Sequence of chain 1.A:
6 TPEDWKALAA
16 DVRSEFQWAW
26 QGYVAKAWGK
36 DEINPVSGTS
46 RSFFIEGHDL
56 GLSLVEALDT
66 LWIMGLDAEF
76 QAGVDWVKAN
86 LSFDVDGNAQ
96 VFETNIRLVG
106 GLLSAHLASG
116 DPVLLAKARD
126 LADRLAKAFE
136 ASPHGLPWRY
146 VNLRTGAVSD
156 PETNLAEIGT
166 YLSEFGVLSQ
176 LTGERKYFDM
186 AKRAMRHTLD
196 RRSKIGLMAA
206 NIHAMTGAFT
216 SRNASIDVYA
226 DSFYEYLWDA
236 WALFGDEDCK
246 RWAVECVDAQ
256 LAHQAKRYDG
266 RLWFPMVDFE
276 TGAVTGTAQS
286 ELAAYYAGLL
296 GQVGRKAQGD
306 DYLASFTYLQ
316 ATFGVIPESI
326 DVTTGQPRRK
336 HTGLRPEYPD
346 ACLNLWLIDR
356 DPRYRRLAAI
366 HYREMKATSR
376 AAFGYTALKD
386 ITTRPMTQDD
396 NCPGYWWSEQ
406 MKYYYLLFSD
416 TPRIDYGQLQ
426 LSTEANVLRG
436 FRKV

This protein binds this small molecule.
Small molecule (SMILES): OC[C@@H]1[C@@H](O)[C@H](O)[C@H](O)c2nccn21

Binding-site contacts:
Ligand atom N1 contacts residue ASP226 of chain 1.A at 2.9 Å (salt-bridge).
Ligand atom C1 contacts residue CA1 of chain 1.B at 4.0 Å.
Ligand atom C8 contacts residue ARG340 of chain 1.A at 3.5 Å.
Ligand atom C5 contacts residue TYR400 of chain 1.A at 3.7 Å (hydrophobic).
Ligand atom O3 contacts residue THR428 of chain 1.A at 2.9 Å (h-bond).
Ligand atom O4 contacts residue GLU429 of chain 1.A at 2.7 Å (salt-bridge).
Ligand atom N10 contacts residue GLU342 of chain 1.A at 3.7 Å.
Ligand atom C8 contacts residue LEU287 of chain 1.A at 3.8 Å (hydrophobic).
Ligand atom C7 contacts residue ASP226 of chain 1.A at 3.2 Å.
Ligand atom C2 contacts residue CA1 of chain 1.B at 3.4 Å.
Ligand atom C8 contacts residue GLU342 of chain 1.A at 3.6 Å.
Ligand atom C3 contacts residue THR428 of chain 1.A at 3.4 Å.
Ligand atom C6 contacts residue GLU404 of chain 1.A at 3.7 Å.
Ligand atom C6 contacts residue GLU342 of chain 1.A at 3.1 Å.
Ligand atom O6 contacts residue PRO341 of chain 1.A at 3.5 Å.
Ligand atom C3 contacts residue GLU429 of chain 1.A at 3.1 Å.
Ligand atom O3 contacts residue GLU342 of chain 1.A at 4.0 Å.
Ligand atom C6 contacts residue ARG340 of chain 1.A at 3.8 Å.
Ligand atom C4 contacts residue GLU404 of chain 1.A at 3.3 Å.
Ligand atom C5 contacts residue GLU342 of chain 1.A at 4.0 Å.
Ligand atom O6 contacts residue TYR400 of chain 1.A at 3.9 Å.
Ligand atom O2 contacts residue CA1 of chain 1.B at 2.5 Å.
Ligand atom C6 contacts residue PRO341 of chain 1.A at 3.7 Å (hydrophobic).
Ligand atom C5 contacts residue ARG340 of chain 1.A at 4.0 Å.
Ligand atom C7 contacts residue LEU287 of chain 1.A at 3.5 Å (hydrophobic).
Ligand atom O4 contacts residue ILE101 of chain 1.A at 3.8 Å.
Ligand atom O6 contacts residue GLU342 of chain 1.A at 2.6 Å (salt-bridge).
Ligand atom O4 contacts residue ARG102 of chain 1.A at 3.7 Å.
Ligand atom O3 contacts residue CA1 of chain 1.B at 2.5 Å.
Ligand atom C2 contacts residue ILE101 of chain 1.A at 4.0 Å (hydrophobic).
Ligand atom O4 contacts residue TYR400 of chain 1.A at 4.0 Å.
Ligand atom C6 contacts residue TYR400 of chain 1.A at 3.8 Å (hydrophobic).
Ligand atom O2 contacts residue THR428 of chain 1.A at 2.9 Å (h-bond).
Ligand atom C3 contacts residue CA1 of chain 1.B at 3.4 Å.
Ligand atom C2 contacts residue THR428 of chain 1.A at 4.0 Å.
Ligand atom O3 contacts residue GLU404 of chain 1.A at 2.6 Å (salt-bridge).
Ligand atom C4 contacts residue TYR400 of chain 1.A at 3.9 Å (hydrophobic).
Ligand atom C4 contacts residue GLU429 of chain 1.A at 3.1 Å.
Ligand atom O6 contacts residue ARG340 of chain 1.A at 2.8 Å (salt-bridge).
Ligand atom C3 contacts residue GLU404 of chain 1.A at 3.1 Å.